Binding-site contacts:
Ligand atom N2 contacts residue ASN1095 of chain 1.B at 3.0 Å (h-bond).
Ligand atom C8 contacts residue ASN1095 of chain 1.B at 3.5 Å.
Ligand atom C5 contacts residue ASN1095 of chain 1.B at 3.6 Å.
Ligand atom C3 contacts residue ASN1095 of chain 1.B at 3.8 Å.
Ligand atom O5 contacts residue PHE1100 of chain 1.B at 4.3 Å.
Ligand atom C8 contacts residue THR1097 of chain 1.B at 4.0 Å.
Ligand atom C3 contacts residue THR1097 of chain 1.B at 3.6 Å.
Ligand atom C6 contacts residue PHE1100 of chain 1.B at 4.3 Å (hydrophobic).
Ligand atom O5 contacts residue ASN1095 of chain 1.B at 2.3 Å (h-bond).
Ligand atom C5 contacts residue HIS1098 of chain 1.B at 4.1 Å.
Ligand atom C2 contacts residue ASN1095 of chain 1.B at 2.5 Å.
Ligand atom N2 contacts residue THR1097 of chain 1.B at 3.1 Å (h-bond).
Ligand atom C3 contacts residue HIS1098 of chain 1.B at 4.3 Å.
Ligand atom C4 contacts residue HIS1098 of chain 1.B at 4.5 Å.
Ligand atom C2 contacts residue THR1097 of chain 1.B at 3.6 Å.
Ligand atom O7 contacts residue ASN1095 of chain 1.B at 3.9 Å.
Ligand atom C1 contacts residue ASN1095 of chain 1.B at 1.4 Å.
Ligand atom C7 contacts residue ASN1095 of chain 1.B at 3.6 Å.
Ligand atom C1 contacts residue HIS1098 of chain 1.B at 4.3 Å.
Ligand atom C7 contacts residue THR1097 of chain 1.B at 4.1 Å.
Ligand atom C4 contacts residue ASN1095 of chain 1.B at 4.2 Å.
Ligand atom C8 contacts residue GLY1096 of chain 1.B at 4.2 Å.
Ligand atom O3 contacts residue THR1097 of chain 1.B at 4.4 Å.
Ligand atom C1 contacts residue THR1097 of chain 1.B at 3.8 Å.
Ligand atom O4 contacts residue HIS1098 of chain 1.B at 4.0 Å.

Sequence of chain 1.B:
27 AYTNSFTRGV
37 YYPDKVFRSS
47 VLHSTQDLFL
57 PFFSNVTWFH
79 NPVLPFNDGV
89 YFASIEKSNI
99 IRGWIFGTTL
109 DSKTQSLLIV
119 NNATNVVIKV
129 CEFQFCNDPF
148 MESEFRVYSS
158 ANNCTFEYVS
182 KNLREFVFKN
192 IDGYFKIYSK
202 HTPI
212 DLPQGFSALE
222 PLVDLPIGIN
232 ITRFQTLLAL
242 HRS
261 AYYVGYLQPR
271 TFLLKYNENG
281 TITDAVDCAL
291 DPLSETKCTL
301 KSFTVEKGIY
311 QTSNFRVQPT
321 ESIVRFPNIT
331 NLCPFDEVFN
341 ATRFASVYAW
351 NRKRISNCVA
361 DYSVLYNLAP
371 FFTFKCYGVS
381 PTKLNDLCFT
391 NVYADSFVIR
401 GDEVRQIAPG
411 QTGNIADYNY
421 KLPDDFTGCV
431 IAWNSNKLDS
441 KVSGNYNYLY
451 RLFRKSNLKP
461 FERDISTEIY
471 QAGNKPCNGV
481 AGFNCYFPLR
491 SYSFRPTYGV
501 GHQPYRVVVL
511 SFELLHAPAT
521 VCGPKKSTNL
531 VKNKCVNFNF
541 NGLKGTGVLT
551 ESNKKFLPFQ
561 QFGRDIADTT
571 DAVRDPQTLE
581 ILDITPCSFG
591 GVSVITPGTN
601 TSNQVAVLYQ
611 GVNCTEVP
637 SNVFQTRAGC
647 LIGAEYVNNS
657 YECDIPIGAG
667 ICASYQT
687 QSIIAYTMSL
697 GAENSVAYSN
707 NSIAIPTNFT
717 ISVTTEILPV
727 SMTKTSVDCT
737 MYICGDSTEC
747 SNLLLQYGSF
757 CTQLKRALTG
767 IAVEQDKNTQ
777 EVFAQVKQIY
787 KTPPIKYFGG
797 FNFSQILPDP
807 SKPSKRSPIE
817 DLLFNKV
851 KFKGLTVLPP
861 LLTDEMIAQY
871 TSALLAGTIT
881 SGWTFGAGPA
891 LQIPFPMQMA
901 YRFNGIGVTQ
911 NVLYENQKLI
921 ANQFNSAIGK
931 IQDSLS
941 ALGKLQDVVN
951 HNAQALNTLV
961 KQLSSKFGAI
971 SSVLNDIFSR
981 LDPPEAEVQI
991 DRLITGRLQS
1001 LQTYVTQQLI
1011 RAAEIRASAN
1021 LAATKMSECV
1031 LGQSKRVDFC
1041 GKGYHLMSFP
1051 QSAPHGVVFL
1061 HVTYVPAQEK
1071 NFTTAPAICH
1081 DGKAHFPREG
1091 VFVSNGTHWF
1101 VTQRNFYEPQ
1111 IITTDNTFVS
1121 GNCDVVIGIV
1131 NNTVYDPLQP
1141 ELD

The protein below binds the small molecule below.
Small molecule (SMILES): CC(=O)N[C@H]1[C@H](O[C@H]2[C@H](O)[C@@H](NC(C)=O)CO[C@@H]2CO)O[C@H](CO)[C@@H](O)[C@@H]1O